This small molecule binds to this protein.
Small molecule (SMILES): CC(=O)N[C@@H]1[C@@H](O)[C@H](O)[C@@H](CO)O[C@H]1O

Binding-site contacts:
Ligand atom C8 contacts residue ASP235 of chain 1.D at 3.7 Å.
Ligand atom C4 contacts residue ASN246 of chain 1.D at 4.4 Å.
Ligand atom C2 contacts residue ASN246 of chain 1.D at 2.5 Å.
Ligand atom C5 contacts residue ASN246 of chain 1.D at 3.8 Å.
Ligand atom N2 contacts residue ASN246 of chain 1.D at 2.9 Å (h-bond).
Ligand atom C3 contacts residue ASN246 of chain 1.D at 3.9 Å.
Ligand atom C7 contacts residue ASN246 of chain 1.D at 3.8 Å.
Ligand atom C8 contacts residue THR245 of chain 1.D at 3.7 Å.
Ligand atom C1 contacts residue ASN246 of chain 1.D at 1.5 Å.
Ligand atom O7 contacts residue ASN246 of chain 1.D at 4.3 Å.
Ligand atom C7 contacts residue THR245 of chain 1.D at 4.4 Å.
Ligand atom C7 contacts residue ASP235 of chain 1.D at 4.3 Å.
Ligand atom O7 contacts residue ASP235 of chain 1.D at 3.8 Å.
Ligand atom O5 contacts residue ASN246 of chain 1.D at 2.5 Å (h-bond).

Sequence of chain 1.D:
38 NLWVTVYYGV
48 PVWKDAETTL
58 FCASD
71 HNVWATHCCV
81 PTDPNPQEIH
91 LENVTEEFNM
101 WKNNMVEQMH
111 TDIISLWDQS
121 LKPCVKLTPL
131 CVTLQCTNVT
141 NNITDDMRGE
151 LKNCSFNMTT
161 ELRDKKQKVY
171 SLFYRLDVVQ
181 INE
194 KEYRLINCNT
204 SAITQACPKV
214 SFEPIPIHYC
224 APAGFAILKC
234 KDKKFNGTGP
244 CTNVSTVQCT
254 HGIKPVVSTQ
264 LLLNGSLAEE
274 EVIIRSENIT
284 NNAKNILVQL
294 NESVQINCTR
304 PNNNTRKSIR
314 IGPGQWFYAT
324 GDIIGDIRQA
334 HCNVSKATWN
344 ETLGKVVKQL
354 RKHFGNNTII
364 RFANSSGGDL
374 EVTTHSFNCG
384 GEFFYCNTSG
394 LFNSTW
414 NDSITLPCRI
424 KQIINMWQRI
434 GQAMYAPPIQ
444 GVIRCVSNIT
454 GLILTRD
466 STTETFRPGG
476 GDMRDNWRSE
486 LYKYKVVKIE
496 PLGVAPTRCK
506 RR